The small molecule below binds the protein below.
Small molecule (SMILES): CC(=O)N[C@H]1[C@H](O[C@H]2[C@H](O)[C@@H](NC(C)=O)CO[C@@H]2CO[C@@H]2O[C@@H](C)[C@@H](O)[C@@H](O)[C@@H]2O)O[C@H](CO)[C@@H](O)[C@@H]1O

Sequence of chain 1.A:
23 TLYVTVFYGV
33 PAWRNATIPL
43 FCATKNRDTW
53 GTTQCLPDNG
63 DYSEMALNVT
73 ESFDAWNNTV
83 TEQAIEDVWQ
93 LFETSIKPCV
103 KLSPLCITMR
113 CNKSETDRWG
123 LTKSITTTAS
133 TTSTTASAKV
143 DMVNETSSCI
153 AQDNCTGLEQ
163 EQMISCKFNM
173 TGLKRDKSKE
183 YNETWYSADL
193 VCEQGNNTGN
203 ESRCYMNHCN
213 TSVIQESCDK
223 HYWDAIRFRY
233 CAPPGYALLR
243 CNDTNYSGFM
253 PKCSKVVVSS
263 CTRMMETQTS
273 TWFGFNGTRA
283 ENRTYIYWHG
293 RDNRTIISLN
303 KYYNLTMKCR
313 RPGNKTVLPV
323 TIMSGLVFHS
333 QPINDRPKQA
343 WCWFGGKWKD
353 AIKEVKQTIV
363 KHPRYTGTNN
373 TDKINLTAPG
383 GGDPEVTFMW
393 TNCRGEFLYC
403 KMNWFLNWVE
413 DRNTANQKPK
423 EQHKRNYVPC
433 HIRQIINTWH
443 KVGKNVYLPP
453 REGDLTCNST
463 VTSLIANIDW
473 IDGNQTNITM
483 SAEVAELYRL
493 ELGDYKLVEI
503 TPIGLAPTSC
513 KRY

Binding-site contacts:
Ligand atom C8 contacts residue GLU147 of chain 1.A at 4.4 Å.
Ligand atom C6 contacts residue MET144 of chain 1.A at 3.6 Å (hydrophobic).
Ligand atom N2 contacts residue ASN146 of chain 1.A at 2.9 Å (h-bond).
Ligand atom C4 contacts residue ASN146 of chain 1.A at 4.3 Å.
Ligand atom C1 contacts residue THR148 of chain 1.A at 3.4 Å.
Ligand atom C3 contacts residue THR148 of chain 1.A at 4.1 Å.
Ligand atom C8 contacts residue THR148 of chain 1.A at 4.2 Å.
Ligand atom C5 contacts residue ASN146 of chain 1.A at 3.8 Å.
Ligand atom O4 contacts residue MET144 of chain 1.A at 4.2 Å.
Ligand atom O5 contacts residue ASN146 of chain 1.A at 2.5 Å (h-bond).
Ligand atom C1 contacts residue ASN146 of chain 1.A at 1.5 Å.
Ligand atom N2 contacts residue THR148 of chain 1.A at 3.2 Å (h-bond).
Ligand atom O7 contacts residue ASN146 of chain 1.A at 3.9 Å.
Ligand atom C4 contacts residue MET144 of chain 1.A at 4.0 Å (hydrophobic).
Ligand atom C2 contacts residue ASN146 of chain 1.A at 2.5 Å.
Ligand atom C7 contacts residue THR148 of chain 1.A at 4.2 Å.
Ligand atom C2 contacts residue THR148 of chain 1.A at 3.8 Å.
Ligand atom C3 contacts residue ASN146 of chain 1.A at 3.9 Å.
Ligand atom C7 contacts residue ASN146 of chain 1.A at 3.6 Å.